Binding-site contacts:
Ligand atom N1 contacts residue DC8 of chain 1.D at 2.7 Å (h-bond).
Ligand atom N2 contacts residue DC3 of chain 1.D at 2.8 Å (h-bond).
Ligand atom N4 contacts residue GS5 of chain 1.D at 2.9 Å (h-bond).
Ligand atom N1 contacts residue DC7 of chain 1.D at 2.6 Å (h-bond).
Ligand atom O2 contacts residue LYS18 of chain 1.A at 2.9 Å (salt-bridge).
Ligand atom C2 contacts residue DC7 of chain 1.D at 3.4 Å.
Ligand atom O6 contacts residue DG2 of chain 1.D at 3.0 Å (h-bond).
Ligand atom O2 contacts residue DG1 of chain 1.D at 2.7 Å (h-bond).
Ligand atom N2 contacts residue DC7 of chain 1.D at 2.5 Å (h-bond).
Ligand atom N1 contacts residue DC6 of chain 1.D at 2.8 Å (h-bond).
Ligand atom O6 contacts residue DC6 of chain 1.D at 2.7 Å (h-bond).
Ligand atom C2 contacts residue DC8 of chain 1.D at 3.4 Å.
Ligand atom N3 contacts residue GS5 of chain 1.D at 2.9 Å (h-bond).
Ligand atom C5 contacts residue SO41 of chain 1.W at 3.5 Å.
Ligand atom N2 contacts residue DC8 of chain 1.D at 2.6 Å (h-bond).
Ligand atom N3 contacts residue DG4 of chain 1.D at 3.5 Å (h-bond).
Ligand atom N4 contacts residue SO41 of chain 1.W at 2.9 Å (h-bond).
Ligand atom C2 contacts residue DG2 of chain 1.D at 3.5 Å.
Ligand atom C6 contacts residue DC7 of chain 1.D at 3.4 Å.
Ligand atom N1 contacts residue DG4 of chain 1.D at 3.4 Å (h-bond).
Ligand atom O2 contacts residue GS5 of chain 1.D at 2.7 Å (h-bond).
Ligand atom N3 contacts residue DG4 of chain 1.D at 2.9 Å (h-bond).
Ligand atom C2 contacts residue DG4 of chain 1.D at 3.4 Å.
Ligand atom N4 contacts residue DG4 of chain 1.D at 2.8 Å (h-bond).
Ligand atom C2 contacts residue GS5 of chain 1.D at 3.5 Å.
Ligand atom O6 contacts residue DC3 of chain 1.D at 3.1 Å (h-bond).
Ligand atom O6 contacts residue DC7 of chain 1.D at 2.6 Å (h-bond).
Ligand atom N2 contacts residue DC6 of chain 1.D at 2.8 Å (h-bond).
Ligand atom N4 contacts residue DG2 of chain 1.D at 2.9 Å (h-bond).
Ligand atom N3 contacts residue DG1 of chain 1.D at 2.9 Å (h-bond).
Ligand atom N7 contacts residue SER103 of chain 1.A at 2.7 Å (h-bond).
Ligand atom O4' contacts residue LYS18 of chain 1.A at 3.3 Å.
Ligand atom O2 contacts residue DG2 of chain 1.D at 2.6 Å (h-bond).
Ligand atom N3 contacts residue DG2 of chain 1.D at 2.8 Å (h-bond).
Ligand atom C8 contacts residue SER103 of chain 1.A at 3.5 Å.
Ligand atom N2 contacts residue DG4 of chain 1.D at 3.4 Å (h-bond).
Ligand atom N1 contacts residue DC3 of chain 1.D at 3.0 Å (h-bond).
Ligand atom O6 contacts residue DC8 of chain 1.D at 2.8 Å (h-bond).
Ligand atom O2 contacts residue DG4 of chain 1.D at 2.9 Å (h-bond).
Ligand atom N4 contacts residue DG1 of chain 1.D at 3.0 Å (h-bond).

Sequence of chain 1.A:
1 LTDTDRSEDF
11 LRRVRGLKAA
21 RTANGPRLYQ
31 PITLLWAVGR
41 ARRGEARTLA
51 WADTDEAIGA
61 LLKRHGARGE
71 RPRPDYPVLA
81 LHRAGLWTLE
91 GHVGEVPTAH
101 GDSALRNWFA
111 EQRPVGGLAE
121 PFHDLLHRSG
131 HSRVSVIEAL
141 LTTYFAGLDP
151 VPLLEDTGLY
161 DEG

A small-molecule ligand and the protein it binds are described below.
Small molecule (SMILES): Nc1ccn([C@H]2C[C@H](O[P](=O)(O)OC[C@H]3O[C@@H](n4ccc(N)nc4=O)C[C@@H]3O)[C@@H](CO[P](=O)(O)O[C@H]3C[C@H](n4cnc5c(=O)nc(N)[nH]c54)O[C@@H]3CO[P](=O)(O)O[C@H]3C[C@H](n4ccc(N)nc4=O)O[C@@H]3CO[P](=O)(O)O[C@H]3C[C@H](n4ccc(N)nc4=O)O[C@@H]3CO[P](=O)(O)O[C@H]3C[C@H](n4cnc5c(=O)nc(N)[nH]c54)O[C@@H]3CO[P](=O)(O)O[C@H]3C[C@H](n4cnc5c(=O)nc(N)[nH]c54)O[C@@H]3CO[P](=O)(O)O[C@H]3C[C@H](n4cnc5c(=O)nc(N)[nH]c54)O[C@@H]3CO)O2)c(=O)n1